Binding-site contacts:
Ligand atom O7 contacts residue ARG217 of chain 1.B at 3.3 Å (salt-bridge).
Ligand atom N2 contacts residue SER236 of chain 1.B at 2.9 Å (h-bond).
Ligand atom C3 contacts residue ASN174 of chain 1.B at 3.8 Å.
Ligand atom C8 contacts residue SER236 of chain 1.B at 3.8 Å.
Ligand atom C6 contacts residue VAL219 of chain 1.B at 4.1 Å (hydrophobic).
Ligand atom C7 contacts residue SER236 of chain 1.B at 3.8 Å.
Ligand atom O7 contacts residue ARG238 of chain 1.B at 3.5 Å (salt-bridge).
Ligand atom C1 contacts residue ASN174 of chain 1.B at 1.5 Å.
Ligand atom O6 contacts residue SER220 of chain 1.B at 4.1 Å.
Ligand atom C7 contacts residue ARG221 of chain 1.B at 3.5 Å.
Ligand atom O6 contacts residue ARG217 of chain 1.B at 3.4 Å (salt-bridge).
Ligand atom C2 contacts residue SER236 of chain 1.B at 3.6 Å.
Ligand atom O5 contacts residue ASN174 of chain 1.B at 2.4 Å (h-bond).
Ligand atom C1 contacts residue VAL219 of chain 1.B at 4.2 Å (hydrophobic).
Ligand atom O7 contacts residue ARG221 of chain 1.B at 3.8 Å.
Ligand atom C2 contacts residue VAL219 of chain 1.B at 4.2 Å (hydrophobic).
Ligand atom C8 contacts residue ARG238 of chain 1.B at 3.6 Å.
Ligand atom N2 contacts residue ARG221 of chain 1.B at 3.7 Å.
Ligand atom C5 contacts residue VAL219 of chain 1.B at 4.1 Å (hydrophobic).
Ligand atom C1 contacts residue SER236 of chain 1.B at 4.1 Å.
Ligand atom O7 contacts residue VAL219 of chain 1.B at 4.0 Å.
Ligand atom C3 contacts residue SER236 of chain 1.B at 3.5 Å.
Ligand atom O3 contacts residue SER236 of chain 1.B at 3.8 Å.
Ligand atom C1 contacts residue ARG221 of chain 1.B at 3.9 Å.
Ligand atom C7 contacts residue ARG217 of chain 1.B at 3.9 Å.
Ligand atom C6 contacts residue SER220 of chain 1.B at 3.4 Å.
Ligand atom C5 contacts residue ASN174 of chain 1.B at 3.7 Å.
Ligand atom O3 contacts residue ARG217 of chain 1.B at 3.4 Å (salt-bridge).
Ligand atom C4 contacts residue VAL219 of chain 1.B at 4.0 Å (hydrophobic).
Ligand atom O5 contacts residue VAL219 of chain 1.B at 3.5 Å.
Ligand atom O3 contacts residue ARG221 of chain 1.B at 2.8 Å (salt-bridge).
Ligand atom C2 contacts residue ASN174 of chain 1.B at 2.4 Å.
Ligand atom C8 contacts residue PHE237 of chain 1.B at 3.9 Å (hydrophobic).
Ligand atom C8 contacts residue ARG221 of chain 1.B at 3.8 Å.
Ligand atom N2 contacts residue ASN174 of chain 1.B at 2.9 Å (h-bond).
Ligand atom C7 contacts residue ARG238 of chain 1.B at 4.0 Å.
Ligand atom C7 contacts residue ASN174 of chain 1.B at 3.5 Å.
Ligand atom O7 contacts residue ASN174 of chain 1.B at 3.7 Å.
Ligand atom O5 contacts residue ARG221 of chain 1.B at 3.8 Å.
Ligand atom C3 contacts residue ARG221 of chain 1.B at 4.0 Å.

Sequence of chain 1.B:
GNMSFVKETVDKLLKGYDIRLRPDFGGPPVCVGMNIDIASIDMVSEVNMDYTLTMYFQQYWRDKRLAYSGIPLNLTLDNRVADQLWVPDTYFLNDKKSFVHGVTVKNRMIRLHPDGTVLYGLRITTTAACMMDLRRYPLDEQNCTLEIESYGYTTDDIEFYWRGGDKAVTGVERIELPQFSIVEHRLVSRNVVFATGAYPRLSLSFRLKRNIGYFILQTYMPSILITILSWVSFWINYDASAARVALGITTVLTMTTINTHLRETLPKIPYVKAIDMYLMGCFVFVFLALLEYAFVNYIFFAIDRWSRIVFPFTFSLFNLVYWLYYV

A protein and the small-molecule ligand that binds it are described below.
Small molecule (SMILES): CC(=O)N[C@H]1[C@H](O[C@H]2[C@H](O)[C@@H](NC(C)=O)CO[C@@H]2CO)O[C@H](CO)[C@@H](O[C@@H]2O[C@H](CO[C@H]3O[C@H](CO)[C@@H](O)[C@H](O)[C@@H]3O)[C@@H](O)[C@H](O[C@H]3O[C@H](CO)[C@@H](O)[C@H](O)[C@@H]3O)[C@@H]2O)[C@@H]1O